Sequence of chain 2.A:
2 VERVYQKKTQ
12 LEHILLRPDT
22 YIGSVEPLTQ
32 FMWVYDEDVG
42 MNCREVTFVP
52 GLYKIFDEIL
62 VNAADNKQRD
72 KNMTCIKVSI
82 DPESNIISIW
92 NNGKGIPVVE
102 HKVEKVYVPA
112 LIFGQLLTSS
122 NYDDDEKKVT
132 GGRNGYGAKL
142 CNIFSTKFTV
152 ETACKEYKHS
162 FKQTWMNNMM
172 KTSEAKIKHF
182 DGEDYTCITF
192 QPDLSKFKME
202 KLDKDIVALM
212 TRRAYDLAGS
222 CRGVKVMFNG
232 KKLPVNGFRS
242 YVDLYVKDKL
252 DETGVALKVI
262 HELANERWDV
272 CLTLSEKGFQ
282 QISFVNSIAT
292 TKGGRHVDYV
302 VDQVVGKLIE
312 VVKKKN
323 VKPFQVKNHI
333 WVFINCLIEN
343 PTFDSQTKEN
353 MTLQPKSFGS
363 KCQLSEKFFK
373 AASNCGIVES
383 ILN

Binding-site contacts:
Ligand atom N contacts residue ILE383 of chain 2.A at 3.0 Å (h-bond).
Ligand atom N contacts residue LEU384 of chain 2.A at 3.0 Å (h-bond).
Ligand atom CA contacts residue LEU384 of chain 2.A at 3.8 Å (hydrophobic).
Ligand atom CA contacts residue ILE383 of chain 2.A at 3.6 Å (hydrophobic).
Ligand atom O contacts residue LEU384 of chain 2.A at 2.8 Å (h-bond).
Ligand atom C contacts residue LEU384 of chain 2.A at 3.4 Å (hydrophobic).
Ligand atom N contacts residue ASN385 of chain 2.A at 2.9 Å (h-bond).
Ligand atom N contacts residue SER382 of chain 2.A at 4.4 Å.
Ligand atom CA contacts residue ASN385 of chain 2.A at 4.4 Å.
Ligand atom O contacts residue ILE383 of chain 2.A at 3.9 Å.
Ligand atom C contacts residue ILE383 of chain 2.A at 3.6 Å (hydrophobic).
Ligand atom CB contacts residue ILE383 of chain 2.A at 3.7 Å (hydrophobic).

This protein binds this small molecule.
Small molecule (SMILES): C[C@H](N)C(=O)O